Binding-site contacts:
Ligand atom C7 contacts residue TRP150 of chain 1.C at 4.1 Å (hydrophobic).
Ligand atom C10 contacts residue SER130 of chain 1.C at 3.8 Å.
Ligand atom C9 contacts residue ARG190 of chain 1.C at 4.0 Å.
Ligand atom C8 contacts residue TYR92 of chain 1.C at 4.1 Å (hydrophobic).
Ligand atom C5 contacts residue VAL132 of chain 1.C at 3.5 Å (hydrophobic).
Ligand atom C1 contacts residue SER134 of chain 1.C at 3.0 Å.
Ligand atom O8 contacts residue TRP150 of chain 1.C at 4.1 Å.
Ligand atom O7 contacts residue ARG190 of chain 1.C at 2.8 Å (salt-bridge).
Ligand atom N5 contacts residue VAL132 of chain 1.C at 2.8 Å (h-bond).
Ligand atom O2 contacts residue SER134 of chain 1.C at 3.0 Å (h-bond).
Ligand atom O4 contacts residue VAL132 of chain 1.C at 3.9 Å.
Ligand atom O4 contacts residue LEU223 of chain 1.C at 4.0 Å.
Ligand atom O9 contacts residue HIS180 of chain 1.C at 3.5 Å (h-bond).
Ligand atom C1 contacts residue SER133 of chain 1.C at 3.7 Å.
Ligand atom O8 contacts residue TYR92 of chain 1.C at 3.3 Å (h-bond).
Ligand atom C10 contacts residue TRP150 of chain 1.C at 3.9 Å (hydrophobic).
Ligand atom C2 contacts residue SER134 of chain 1.C at 3.2 Å.
Ligand atom C11 contacts residue GLY131 of chain 1.C at 3.7 Å.
Ligand atom O9 contacts residue SER225 of chain 1.C at 3.7 Å.
Ligand atom C10 contacts residue VAL132 of chain 1.C at 3.7 Å (hydrophobic).
Ligand atom C9 contacts residue SER225 of chain 1.C at 4.1 Å.
Ligand atom C6 contacts residue VAL132 of chain 1.C at 4.0 Å (hydrophobic).
Ligand atom O9 contacts residue TYR92 of chain 1.C at 2.5 Å (h-bond).
Ligand atom C2 contacts residue SER134 of chain 1.C at 4.1 Å.
Ligand atom C9 contacts residue TYR92 of chain 1.C at 3.6 Å (hydrophobic).
Ligand atom O9 contacts residue TRP150 of chain 1.C at 3.5 Å.
Ligand atom C11 contacts residue VAL132 of chain 1.C at 3.8 Å (hydrophobic).
Ligand atom O1A contacts residue SER134 of chain 1.C at 2.3 Å (h-bond).
Ligand atom O1B contacts residue SER133 of chain 1.C at 2.9 Å (h-bond).
Ligand atom C4 contacts residue VAL132 of chain 1.C at 3.4 Å (hydrophobic).
Ligand atom C11 contacts residue TRP150 of chain 1.C at 3.3 Å (hydrophobic).
Ligand atom O3 contacts residue SER134 of chain 1.C at 3.9 Å.
Ligand atom C11 contacts residue SER130 of chain 1.C at 3.2 Å.
Ligand atom C9 contacts residue GLU187 of chain 1.C at 3.3 Å.
Ligand atom O1B contacts residue SER134 of chain 1.C at 3.5 Å (h-bond).
Ligand atom N5 contacts residue TRP150 of chain 1.C at 4.1 Å.
Ligand atom O10 contacts residue LEU191 of chain 1.C at 3.8 Å.
Ligand atom O10 contacts residue ARG190 of chain 1.C at 3.9 Å.
Ligand atom O1A contacts residue SER133 of chain 1.C at 3.3 Å.
Ligand atom O9 contacts residue GLU187 of chain 1.C at 3.3 Å (salt-bridge).

This small molecule binds to this protein.
Small molecule (SMILES): CC(=O)N[C@H]1[C@H]([C@H](O)[C@H](O)CO)O[C@@](O[C@@H]2[C@@H](O)[C@H](O)O[C@H](CO)[C@@H]2O)(C(=O)O)C[C@@H]1O

Sequence of chain 1.C:
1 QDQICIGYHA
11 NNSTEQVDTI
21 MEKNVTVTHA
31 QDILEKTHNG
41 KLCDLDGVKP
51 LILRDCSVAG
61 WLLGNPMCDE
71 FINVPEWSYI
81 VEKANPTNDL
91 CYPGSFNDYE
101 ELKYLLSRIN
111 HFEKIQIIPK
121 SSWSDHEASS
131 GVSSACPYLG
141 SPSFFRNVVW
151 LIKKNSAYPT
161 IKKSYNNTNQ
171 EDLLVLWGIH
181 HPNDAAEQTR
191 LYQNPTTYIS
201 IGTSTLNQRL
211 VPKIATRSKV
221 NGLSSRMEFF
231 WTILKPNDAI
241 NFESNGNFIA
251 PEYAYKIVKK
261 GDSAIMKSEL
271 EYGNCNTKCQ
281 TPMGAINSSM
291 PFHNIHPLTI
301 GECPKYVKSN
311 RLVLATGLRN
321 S